Binding-site contacts:
Ligand atom CD1 contacts residue TYR94 of chain 1.W at 3.5 Å (hydrophobic).
Ligand atom CB contacts residue LEU286 of chain 1.W at 3.9 Å (hydrophobic).
Ligand atom CG2 contacts residue LEU286 of chain 1.W at 3.7 Å (hydrophobic).
Ligand atom N contacts residue ASN227 of chain 1.W at 3.0 Å (h-bond).
Ligand atom O contacts residue THR235 of chain 1.W at 3.1 Å (h-bond).
Ligand atom N contacts residue TYR273 of chain 1.W at 3.9 Å.
Ligand atom CB contacts residue ASP233 of chain 1.W at 3.0 Å.
Ligand atom O contacts residue LYS234 of chain 1.W at 3.6 Å.
Ligand atom CD1 contacts residue TYR91 of chain 1.W at 3.9 Å (hydrophobic).
Ligand atom CD contacts residue TYR273 of chain 1.W at 3.3 Å (hydrophobic).
Ligand atom C contacts residue THR235 of chain 1.W at 3.6 Å.
Ligand atom CG2 contacts residue GLU236 of chain 1.W at 3.3 Å.
Ligand atom C contacts residue ASN227 of chain 1.W at 3.5 Å.
Ligand atom CG contacts residue ASP233 of chain 1.W at 3.0 Å.
Ligand atom CG2 contacts residue ASN281 of chain 1.W at 3.6 Å.
Ligand atom O contacts residue ASN227 of chain 1.W at 3.6 Å.
Ligand atom C contacts residue THR235 of chain 1.W at 3.6 Å.
Ligand atom C contacts residue LEU286 of chain 1.W at 3.8 Å (hydrophobic).
Ligand atom CD contacts residue HIS277 of chain 1.W at 3.9 Å.
Ligand atom CA contacts residue THR235 of chain 1.W at 3.6 Å.
Ligand atom CG contacts residue TYR273 of chain 1.W at 3.6 Å (hydrophobic).
Ligand atom CG2 contacts residue PHE278 of chain 1.W at 3.7 Å (hydrophobic).
Ligand atom O contacts residue TYR94 of chain 1.W at 2.9 Å.
Ligand atom N contacts residue THR235 of chain 1.W at 3.9 Å.
Ligand atom CB contacts residue TYR238 of chain 1.W at 3.6 Å (hydrophobic).
Ligand atom C contacts residue THR235 of chain 1.W at 3.6 Å.
Ligand atom CG1 contacts residue VAL280 of chain 1.W at 4.0 Å (hydrophobic).
Ligand atom C contacts residue TYR94 of chain 1.W at 4.0 Å (hydrophobic).
Ligand atom O contacts residue THR235 of chain 1.W at 3.0 Å (h-bond).
Ligand atom C contacts residue ASN281 of chain 1.W at 3.8 Å.
Ligand atom CG1 contacts residue TYR94 of chain 1.W at 3.8 Å (hydrophobic).
Ligand atom CG contacts residue LYS234 of chain 1.W at 3.3 Å.
Ligand atom O contacts residue ASN281 of chain 1.W at 2.6 Å (h-bond).
Ligand atom CA contacts residue ASN227 of chain 1.W at 3.7 Å.
Ligand atom CG contacts residue HIS277 of chain 1.W at 3.8 Å.
Ligand atom N contacts residue THR235 of chain 1.W at 3.5 Å (h-bond).
Ligand atom O contacts residue HIS277 of chain 1.W at 3.4 Å.
Ligand atom O contacts residue LEU286 of chain 1.W at 3.2 Å.
Ligand atom CG2 contacts residue HIS277 of chain 1.W at 3.3 Å.
Ligand atom CB contacts residue HIS277 of chain 1.W at 3.7 Å.

The protein below binds the small molecule below.
Small molecule (SMILES): CC[C@H](C)[C@H](NC(=O)[C@H](CO)NC(=O)[C@H](CCCN=C(N)N)NC(=O)[C@@H](NC(=O)[C@@H]1CCCN1C(=O)[C@@H]1CCCN1C(=O)[C@H](C)N)C(C)C)C(=O)N[C@H](C=O)Cc1ccc(O)cc1

Sequence of chain 1.W:
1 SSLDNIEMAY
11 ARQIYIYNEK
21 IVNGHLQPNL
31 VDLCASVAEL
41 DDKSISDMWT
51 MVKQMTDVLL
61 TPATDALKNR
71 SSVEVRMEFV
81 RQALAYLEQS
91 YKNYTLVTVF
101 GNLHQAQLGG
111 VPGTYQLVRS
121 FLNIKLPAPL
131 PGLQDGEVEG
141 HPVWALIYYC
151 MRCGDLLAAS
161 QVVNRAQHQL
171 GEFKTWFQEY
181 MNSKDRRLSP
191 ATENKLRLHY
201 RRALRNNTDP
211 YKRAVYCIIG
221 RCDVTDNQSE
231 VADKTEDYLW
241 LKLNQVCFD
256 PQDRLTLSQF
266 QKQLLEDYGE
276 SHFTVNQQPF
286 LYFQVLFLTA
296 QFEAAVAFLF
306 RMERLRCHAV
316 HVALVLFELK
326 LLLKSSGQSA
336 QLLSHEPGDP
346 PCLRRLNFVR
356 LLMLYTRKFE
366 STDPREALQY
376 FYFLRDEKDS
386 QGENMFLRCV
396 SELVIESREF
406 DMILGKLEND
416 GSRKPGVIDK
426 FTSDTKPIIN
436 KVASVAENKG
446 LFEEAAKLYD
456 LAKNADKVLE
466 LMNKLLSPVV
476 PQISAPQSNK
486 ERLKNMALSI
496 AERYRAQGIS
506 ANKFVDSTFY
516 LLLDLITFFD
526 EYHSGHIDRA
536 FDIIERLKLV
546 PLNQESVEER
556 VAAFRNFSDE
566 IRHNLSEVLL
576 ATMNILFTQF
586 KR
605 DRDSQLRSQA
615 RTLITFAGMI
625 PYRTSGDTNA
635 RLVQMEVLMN